This small molecule binds to this protein.
Small molecule (SMILES): CC(=O)N[C@H]1[C@H](O[C@H]2[C@H](O)[C@@H](NC(C)=O)CO[C@@H]2CO[C@@H]2O[C@@H](C)[C@@H](O)[C@@H](O)[C@@H]2O)O[C@H](CO)[C@@H](O)[C@@H]1O

Sequence of chain 2.B:
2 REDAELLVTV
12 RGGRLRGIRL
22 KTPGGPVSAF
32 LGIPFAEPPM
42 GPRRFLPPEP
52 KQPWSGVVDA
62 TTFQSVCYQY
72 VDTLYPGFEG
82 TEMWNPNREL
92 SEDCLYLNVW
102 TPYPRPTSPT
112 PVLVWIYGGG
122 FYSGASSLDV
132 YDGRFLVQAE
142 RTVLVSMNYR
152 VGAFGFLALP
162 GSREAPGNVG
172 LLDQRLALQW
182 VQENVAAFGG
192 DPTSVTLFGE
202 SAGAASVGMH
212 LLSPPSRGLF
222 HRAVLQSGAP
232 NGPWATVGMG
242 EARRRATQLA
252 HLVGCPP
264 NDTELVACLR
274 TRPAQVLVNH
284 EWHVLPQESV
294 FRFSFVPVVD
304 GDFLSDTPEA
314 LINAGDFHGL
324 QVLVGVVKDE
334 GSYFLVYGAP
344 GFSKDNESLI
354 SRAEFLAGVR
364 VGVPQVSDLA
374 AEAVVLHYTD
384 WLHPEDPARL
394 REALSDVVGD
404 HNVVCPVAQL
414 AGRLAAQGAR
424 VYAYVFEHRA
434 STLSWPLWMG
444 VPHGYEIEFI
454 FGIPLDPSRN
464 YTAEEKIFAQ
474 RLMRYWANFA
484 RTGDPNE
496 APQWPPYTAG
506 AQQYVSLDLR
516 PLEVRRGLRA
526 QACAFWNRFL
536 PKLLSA

Binding-site contacts:
Ligand atom C1 contacts residue ASN349 of chain 2.B at 1.2 Å.
Ligand atom C6 contacts residue ASN349 of chain 2.B at 3.9 Å.
Ligand atom C8 contacts residue GLY344 of chain 2.B at 3.9 Å.
Ligand atom C3 contacts residue ASN349 of chain 2.B at 3.7 Å.
Ligand atom C5 contacts residue ASN349 of chain 2.B at 3.3 Å.
Ligand atom C2 contacts residue ASN349 of chain 2.B at 2.5 Å.
Ligand atom C6 contacts residue SER346 of chain 2.B at 3.8 Å.
Ligand atom N2 contacts residue GLY344 of chain 2.B at 4.3 Å.
Ligand atom C5 contacts residue ASN349 of chain 2.B at 4.1 Å.
Ligand atom C7 contacts residue PRO343 of chain 2.B at 4.3 Å (hydrophobic).
Ligand atom C3 contacts residue GLY344 of chain 2.B at 3.9 Å.
Ligand atom O5 contacts residue ASN349 of chain 2.B at 2.1 Å (h-bond).
Ligand atom C4 contacts residue ASN349 of chain 2.B at 4.0 Å.
Ligand atom O7 contacts residue PHE345 of chain 2.B at 4.2 Å.
Ligand atom C8 contacts residue ALA342 of chain 2.B at 4.4 Å (hydrophobic).
Ligand atom O5 contacts residue SER346 of chain 2.B at 3.9 Å.
Ligand atom O7 contacts residue GLY344 of chain 2.B at 2.4 Å (h-bond).
Ligand atom C5 contacts residue GLY344 of chain 2.B at 4.4 Å.
Ligand atom O4 contacts residue GLY344 of chain 2.B at 4.0 Å.
Ligand atom C8 contacts residue PHE345 of chain 2.B at 4.2 Å (hydrophobic).
Ligand atom C6 contacts residue ASN349 of chain 2.B at 4.4 Å.
Ligand atom O5 contacts residue SER346 of chain 2.B at 3.8 Å.
Ligand atom C7 contacts residue GLY344 of chain 2.B at 3.4 Å.
Ligand atom C1 contacts residue GLY344 of chain 2.B at 4.2 Å.
Ligand atom C5 contacts residue SER346 of chain 2.B at 4.5 Å.
Ligand atom C2 contacts residue GLY344 of chain 2.B at 4.4 Å.
Ligand atom O7 contacts residue PRO343 of chain 2.B at 3.4 Å.
Ligand atom C8 contacts residue ASN349 of chain 2.B at 3.9 Å.
Ligand atom C6 contacts residue ASP348 of chain 2.B at 3.9 Å.
Ligand atom C5 contacts residue SER346 of chain 2.B at 4.2 Å.
Ligand atom C5 contacts residue PHE345 of chain 2.B at 4.5 Å (hydrophobic).
Ligand atom O7 contacts residue ASN349 of chain 2.B at 3.7 Å.
Ligand atom C7 contacts residue ASN349 of chain 2.B at 3.4 Å.
Ligand atom C8 contacts residue PRO343 of chain 2.B at 4.4 Å (hydrophobic).
Ligand atom C1 contacts residue SER346 of chain 2.B at 4.3 Å.
Ligand atom N2 contacts residue ASN349 of chain 2.B at 3.0 Å (h-bond).
Ligand atom C6 contacts residue SER346 of chain 2.B at 4.3 Å.